Binding-site contacts:
Ligand atom O5 contacts residue ASP275 of chain 1.A at 4.2 Å.
Ligand atom C5 contacts residue ASN53 of chain 1.A at 3.7 Å.
Ligand atom C1 contacts residue ASN53 of chain 1.A at 1.4 Å.
Ligand atom C3 contacts residue ASN53 of chain 1.A at 3.7 Å.
Ligand atom C2 contacts residue ASN53 of chain 1.A at 2.4 Å.
Ligand atom O7 contacts residue ASN54 of chain 1.A at 4.1 Å.
Ligand atom C1 contacts residue ILE276 of chain 1.A at 4.1 Å (hydrophobic).
Ligand atom N2 contacts residue ASN53 of chain 1.A at 2.8 Å (h-bond).
Ligand atom C7 contacts residue ASN53 of chain 1.A at 3.2 Å.
Ligand atom O6 contacts residue ILE274 of chain 1.A at 3.7 Å.
Ligand atom O4 contacts residue ILE276 of chain 1.A at 4.2 Å.
Ligand atom C4 contacts residue ASN53 of chain 1.A at 4.2 Å.
Ligand atom O7 contacts residue ASN53 of chain 1.A at 3.3 Å (h-bond).
Ligand atom O5 contacts residue ILE276 of chain 1.A at 4.0 Å.
Ligand atom C8 contacts residue ASN53 of chain 1.A at 4.2 Å.
Ligand atom C7 contacts residue ILE276 of chain 1.A at 4.5 Å (hydrophobic).
Ligand atom C8 contacts residue ILE276 of chain 1.A at 3.8 Å (hydrophobic).
Ligand atom O7 contacts residue ASP275 of chain 1.A at 4.5 Å.
Ligand atom C6 contacts residue ILE274 of chain 1.A at 4.4 Å (hydrophobic).
Ligand atom C5 contacts residue ILE276 of chain 1.A at 3.8 Å (hydrophobic).
Ligand atom C6 contacts residue ASP275 of chain 1.A at 4.0 Å.
Ligand atom O5 contacts residue ASN53 of chain 1.A at 2.4 Å (h-bond).

Sequence of chain 1.A:
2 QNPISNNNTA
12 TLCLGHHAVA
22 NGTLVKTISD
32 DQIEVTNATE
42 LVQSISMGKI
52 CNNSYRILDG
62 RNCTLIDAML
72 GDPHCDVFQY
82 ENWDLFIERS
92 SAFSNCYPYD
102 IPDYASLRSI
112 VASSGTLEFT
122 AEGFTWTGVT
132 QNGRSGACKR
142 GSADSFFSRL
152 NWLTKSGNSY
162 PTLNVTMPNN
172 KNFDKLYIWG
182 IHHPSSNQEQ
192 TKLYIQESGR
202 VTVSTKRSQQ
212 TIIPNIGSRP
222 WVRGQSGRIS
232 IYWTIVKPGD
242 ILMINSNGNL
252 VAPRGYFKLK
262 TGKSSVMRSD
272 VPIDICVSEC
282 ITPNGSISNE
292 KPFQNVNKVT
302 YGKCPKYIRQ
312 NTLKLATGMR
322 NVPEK

A small-molecule ligand and the protein it binds are described below.
Small molecule (SMILES): CC(=O)N[C@H]1[C@H](O[C@H]2[C@H](O)[C@@H](NC(C)=O)CO[C@@H]2CO)O[C@H](CO)[C@@H](O)[C@@H]1O